This protein binds this small molecule.
Small molecule (SMILES): CC(=O)N[C@@H]1[C@@H](O[C@H]2O[C@H](CO)[C@H](O[C@H]3O[C@H](CO[C@@H]4O[C@@H](C)[C@H](O)[C@@H](O)[C@H]4O)[C@@H](O)[C@H](O)[C@H]3O)[C@H](O[C@@H]3O[C@H](CO)[C@@H](O)[C@H](O)[C@H]3NC(C)=O)[C@H]2O)[C@H](O)[C@@H](CO)O[C@@H]1O

Binding-site contacts:
Ligand atom O7 contacts residue TYR234 of chain 1.A at 3.1 Å.
Ligand atom C8 contacts residue SER231 of chain 1.A at 3.6 Å.
Ligand atom O6 contacts residue LEU172 of chain 1.A at 3.4 Å.
Ligand atom C8 contacts residue TRP198 of chain 1.A at 3.7 Å (hydrophobic).
Ligand atom C3 contacts residue ASN205 of chain 1.A at 3.4 Å.
Ligand atom O4 contacts residue ASN236 of chain 1.A at 2.7 Å (h-bond).
Ligand atom C6 contacts residue TYR283 of chain 1.A at 3.6 Å (hydrophobic).
Ligand atom O3 contacts residue NA1 of chain 1.J at 2.4 Å (h-bond).
Ligand atom C4 contacts residue HIS287 of chain 1.A at 3.5 Å.
Ligand atom C2 contacts residue NA1 of chain 1.J at 3.4 Å.
Ligand atom C5 contacts residue TYR234 of chain 1.A at 3.6 Å (hydrophobic).
Ligand atom O6 contacts residue HIS264 of chain 1.A at 2.9 Å (h-bond).
Ligand atom O7 contacts residue TRP198 of chain 1.A at 2.9 Å (h-bond).
Ligand atom C4 contacts residue ASN236 of chain 1.A at 3.6 Å.
Ligand atom O6 contacts residue TYR283 of chain 1.A at 3.1 Å.
Ligand atom O4 contacts residue HIS102 of chain 1.A at 2.7 Å (h-bond).
Ligand atom O5 contacts residue TRP198 of chain 1.A at 3.5 Å.
Ligand atom O4 contacts residue GLN132 of chain 1.A at 3.1 Å (h-bond).
Ligand atom O2 contacts residue NA1 of chain 1.J at 2.5 Å (h-bond).
Ligand atom O4 contacts residue ASN361 of chain 1.A at 2.8 Å (h-bond).
Ligand atom N2 contacts residue GLU290 of chain 1.A at 2.9 Å (salt-bridge).
Ligand atom C3 contacts residue ASN236 of chain 1.A at 3.4 Å.
Ligand atom O2 contacts residue TYR234 of chain 1.A at 2.8 Å (h-bond).
Ligand atom C3 contacts residue NA1 of chain 1.J at 3.4 Å.
Ligand atom O3 contacts residue GLY101 of chain 1.A at 3.6 Å (h-bond).
Ligand atom C2 contacts residue GLU290 of chain 1.A at 3.5 Å.
Ligand atom O5 contacts residue TYR283 of chain 1.A at 3.4 Å.
Ligand atom O2 contacts residue GLU290 of chain 1.A at 3.6 Å (salt-bridge).
Ligand atom C1 contacts residue GLU290 of chain 1.A at 3.7 Å.
Ligand atom C8 contacts residue ASN229 of chain 1.A at 3.6 Å.
Ligand atom O3 contacts residue TRP204 of chain 1.A at 3.5 Å (h-bond).
Ligand atom C4 contacts residue HIS102 of chain 1.A at 3.4 Å.
Ligand atom N2 contacts residue ASN229 of chain 1.A at 3.3 Å (h-bond).
Ligand atom O6 contacts residue THR197 of chain 1.A at 3.4 Å.
Ligand atom O1 contacts residue ASN229 of chain 1.A at 3.1 Å (h-bond).
Ligand atom O4 contacts residue HIS287 of chain 1.A at 2.6 Å (h-bond).
Ligand atom C1 contacts residue TYR234 of chain 1.A at 3.6 Å (hydrophobic).
Ligand atom O6 contacts residue TRP198 of chain 1.A at 3.4 Å.
Ligand atom C3 contacts residue GLU290 of chain 1.A at 3.5 Å.
Ligand atom O3 contacts residue ASN205 of chain 1.A at 2.7 Å (h-bond).

Sequence of chain 1.A:
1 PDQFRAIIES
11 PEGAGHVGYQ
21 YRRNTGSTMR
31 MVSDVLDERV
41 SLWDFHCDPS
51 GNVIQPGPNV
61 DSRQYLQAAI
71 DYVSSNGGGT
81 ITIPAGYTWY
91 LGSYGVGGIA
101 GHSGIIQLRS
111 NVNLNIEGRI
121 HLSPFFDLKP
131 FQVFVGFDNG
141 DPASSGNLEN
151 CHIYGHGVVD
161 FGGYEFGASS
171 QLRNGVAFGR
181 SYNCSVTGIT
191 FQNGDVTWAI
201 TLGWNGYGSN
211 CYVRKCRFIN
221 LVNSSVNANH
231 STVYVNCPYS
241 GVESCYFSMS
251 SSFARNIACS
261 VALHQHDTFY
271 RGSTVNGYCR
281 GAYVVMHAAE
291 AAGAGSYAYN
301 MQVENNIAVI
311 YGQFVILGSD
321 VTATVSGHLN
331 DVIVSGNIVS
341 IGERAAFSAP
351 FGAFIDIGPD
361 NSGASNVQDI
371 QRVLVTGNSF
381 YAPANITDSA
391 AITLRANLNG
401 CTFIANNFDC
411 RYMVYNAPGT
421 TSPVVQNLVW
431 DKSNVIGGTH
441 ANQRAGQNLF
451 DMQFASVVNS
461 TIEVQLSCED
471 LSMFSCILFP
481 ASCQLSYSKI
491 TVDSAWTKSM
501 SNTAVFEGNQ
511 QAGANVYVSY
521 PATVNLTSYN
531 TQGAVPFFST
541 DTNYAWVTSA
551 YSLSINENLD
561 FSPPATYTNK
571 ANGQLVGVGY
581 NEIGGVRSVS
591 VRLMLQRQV